Binding-site contacts:
Ligand atom N2 contacts residue VAL290 of chain 1.A at 3.7 Å.
Ligand atom O5 contacts residue ASN291 of chain 1.A at 3.5 Å (h-bond).
Ligand atom O5 contacts residue ASN278 of chain 1.A at 2.4 Å (h-bond).
Ligand atom C3 contacts residue VAL290 of chain 1.A at 4.1 Å (hydrophobic).
Ligand atom C2 contacts residue ASN278 of chain 1.A at 2.5 Å.
Ligand atom C2 contacts residue VAL290 of chain 1.A at 4.0 Å (hydrophobic).
Ligand atom O7 contacts residue ASN278 of chain 1.A at 3.1 Å (h-bond).
Ligand atom C1 contacts residue ASN278 of chain 1.A at 1.4 Å.
Ligand atom C3 contacts residue ASN278 of chain 1.A at 3.8 Å.
Ligand atom C4 contacts residue ASN278 of chain 1.A at 4.2 Å.
Ligand atom C5 contacts residue ASN291 of chain 1.A at 3.6 Å.
Ligand atom C8 contacts residue SER38 of chain 1.A at 3.9 Å.
Ligand atom C7 contacts residue VAL290 of chain 1.A at 4.0 Å (hydrophobic).
Ligand atom C1 contacts residue VAL290 of chain 1.A at 3.8 Å (hydrophobic).
Ligand atom O7 contacts residue GLU69 of chain 1.B at 3.8 Å.
Ligand atom C1 contacts residue ASN291 of chain 1.A at 3.7 Å.
Ligand atom C5 contacts residue ASN278 of chain 1.A at 3.7 Å.
Ligand atom O7 contacts residue SER40 of chain 1.A at 4.3 Å.
Ligand atom C7 contacts residue ASN278 of chain 1.A at 3.2 Å.
Ligand atom C8 contacts residue ASN278 of chain 1.A at 4.4 Å.
Ligand atom C8 contacts residue VAL290 of chain 1.A at 3.7 Å (hydrophobic).
Ligand atom C6 contacts residue ASN291 of chain 1.A at 4.1 Å.
Ligand atom N2 contacts residue ASN278 of chain 1.A at 2.9 Å (h-bond).

Sequence of chain 1.B:
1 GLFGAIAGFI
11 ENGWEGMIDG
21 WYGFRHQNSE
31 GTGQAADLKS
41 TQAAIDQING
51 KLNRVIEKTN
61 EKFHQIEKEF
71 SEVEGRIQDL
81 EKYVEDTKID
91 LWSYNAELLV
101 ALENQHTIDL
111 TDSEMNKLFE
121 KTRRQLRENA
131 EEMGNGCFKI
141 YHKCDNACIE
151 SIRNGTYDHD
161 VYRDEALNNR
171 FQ

Sequence of chain 1.A:
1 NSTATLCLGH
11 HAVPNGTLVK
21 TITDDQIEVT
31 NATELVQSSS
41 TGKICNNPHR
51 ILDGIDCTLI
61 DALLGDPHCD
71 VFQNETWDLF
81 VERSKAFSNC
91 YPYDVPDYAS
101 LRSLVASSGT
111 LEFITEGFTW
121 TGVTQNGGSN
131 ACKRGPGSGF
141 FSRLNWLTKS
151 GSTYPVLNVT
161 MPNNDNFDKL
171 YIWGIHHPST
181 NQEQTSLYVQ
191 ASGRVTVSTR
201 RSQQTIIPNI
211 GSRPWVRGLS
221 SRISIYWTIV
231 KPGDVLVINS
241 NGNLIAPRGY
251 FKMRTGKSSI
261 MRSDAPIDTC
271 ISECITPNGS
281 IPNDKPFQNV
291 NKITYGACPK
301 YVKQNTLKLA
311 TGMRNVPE

This protein binds this small molecule.
Small molecule (SMILES): CC(=O)N[C@H]1[C@H](O[C@H]2[C@H](O)[C@@H](NC(C)=O)CO[C@@H]2CO)O[C@H](CO)[C@@H](O)[C@@H]1O